Binding-site contacts:
Ligand atom OH contacts residue SER166 of chain 1.B at 3.5 Å (h-bond).
Ligand atom C4 contacts residue TRP42 of chain 1.B at 4.1 Å (hydrophobic).
Ligand atom C1 contacts residue THR162 of chain 1.B at 3.4 Å.
Ligand atom C4 contacts residue SER166 of chain 1.B at 4.2 Å.
Ligand atom C2 contacts residue TRP20 of chain 1.B at 4.2 Å (hydrophobic).
Ligand atom C1 contacts residue SER166 of chain 1.B at 4.5 Å.
Ligand atom C2 contacts residue THR162 of chain 1.B at 3.8 Å.
Ligand atom C4 contacts residue ARG169 of chain 1.B at 3.6 Å.
Ligand atom C2 contacts residue SER166 of chain 1.B at 3.6 Å.
Ligand atom C4 contacts residue ILE165 of chain 1.B at 4.2 Å (hydrophobic).
Ligand atom C3 contacts residue SER166 of chain 1.B at 4.1 Å.
Ligand atom C1 contacts residue ILE165 of chain 1.B at 3.6 Å (hydrophobic).
Ligand atom C1 contacts residue TRP20 of chain 1.B at 3.7 Å (hydrophobic).
Ligand atom OH contacts residue ARG169 of chain 1.B at 3.0 Å (salt-bridge).
Ligand atom C3 contacts residue TRP42 of chain 1.B at 4.1 Å (hydrophobic).

Sequence of chain 1.B:
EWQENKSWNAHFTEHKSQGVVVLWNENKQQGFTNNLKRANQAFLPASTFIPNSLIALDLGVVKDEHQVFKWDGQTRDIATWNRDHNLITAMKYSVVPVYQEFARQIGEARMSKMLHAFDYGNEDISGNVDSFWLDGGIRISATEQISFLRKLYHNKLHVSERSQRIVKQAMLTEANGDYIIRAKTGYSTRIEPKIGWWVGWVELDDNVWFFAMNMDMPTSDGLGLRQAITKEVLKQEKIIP

The small molecule below binds the protein below.
Small molecule (SMILES): CCCCO